The protein below binds the small molecule below.
Small molecule (SMILES): Nc1ncnc2c1ncn2[C@@H]1O[C@H](CO[P](=O)(O)O[P](=O)(O)CP(=O)(O)O)[C@@H](O)[C@H]1O

Sequence of chain 1.F:
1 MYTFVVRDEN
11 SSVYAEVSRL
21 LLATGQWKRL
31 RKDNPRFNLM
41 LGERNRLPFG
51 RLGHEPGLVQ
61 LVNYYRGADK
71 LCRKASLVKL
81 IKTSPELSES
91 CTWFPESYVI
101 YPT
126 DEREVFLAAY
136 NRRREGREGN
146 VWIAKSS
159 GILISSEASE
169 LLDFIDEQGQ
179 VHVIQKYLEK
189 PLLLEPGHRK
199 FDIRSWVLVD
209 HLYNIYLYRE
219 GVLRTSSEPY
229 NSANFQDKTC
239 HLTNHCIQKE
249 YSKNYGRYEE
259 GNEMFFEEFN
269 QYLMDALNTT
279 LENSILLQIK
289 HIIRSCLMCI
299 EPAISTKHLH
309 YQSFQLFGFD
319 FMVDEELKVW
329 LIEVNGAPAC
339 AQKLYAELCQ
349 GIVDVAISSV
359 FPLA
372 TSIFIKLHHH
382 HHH

Binding-site contacts:
Ligand atom N7 contacts residue GLN183 of chain 1.F at 3.6 Å (h-bond).
Ligand atom O2B contacts residue LYS74 of chain 1.F at 3.0 Å (salt-bridge).
Ligand atom C5' contacts residue LYS150 of chain 1.F at 2.9 Å.
Ligand atom PG contacts residue GLU331 of chain 1.F at 3.1 Å.
Ligand atom O2' contacts residue HIS239 of chain 1.F at 3.7 Å.
Ligand atom O4' contacts residue LEU240 of chain 1.F at 3.4 Å.
Ligand atom N3 contacts residue LYS198 of chain 1.F at 3.1 Å (salt-bridge).
Ligand atom N6 contacts residue GLN183 of chain 1.F at 3.0 Å (h-bond).
Ligand atom O1A contacts residue ILE330 of chain 1.F at 3.5 Å.
Ligand atom O3' contacts residue THR241 of chain 1.F at 3.0 Å (h-bond).
Ligand atom O2A contacts residue LYS150 of chain 1.F at 3.2 Å.
Ligand atom N6 contacts residue LYS184 of chain 1.F at 3.0 Å (salt-bridge).
Ligand atom C2 contacts residue TYR185 of chain 1.F at 3.5 Å (hydrophobic).
Ligand atom N1 contacts residue LEU186 of chain 1.F at 3.1 Å (h-bond).
Ligand atom O2A contacts residue LYS74 of chain 1.F at 3.1 Å.
Ligand atom O2G contacts residue GLU331 of chain 1.F at 3.2 Å (salt-bridge).
Ligand atom N3 contacts residue TYR185 of chain 1.F at 3.6 Å.
Ligand atom N7 contacts residue ILE148 of chain 1.F at 3.7 Å.
Ligand atom C8 contacts residue LYS150 of chain 1.F at 3.0 Å.
Ligand atom O2G contacts residue ARG222 of chain 1.F at 3.7 Å.
Ligand atom O2' contacts residue THR241 of chain 1.F at 2.8 Å (h-bond).
Ligand atom C4' contacts residue LYS150 of chain 1.F at 3.3 Å.
Ligand atom C3B contacts residue ASP318 of chain 1.F at 3.3 Å.
Ligand atom N1 contacts residue TYR185 of chain 1.F at 3.6 Å.
Ligand atom PA contacts residue LYS150 of chain 1.F at 3.5 Å.
Ligand atom O2B contacts residue GLU331 of chain 1.F at 2.9 Å (salt-bridge).
Ligand atom O2G contacts residue ASP318 of chain 1.F at 2.6 Å (salt-bridge).
Ligand atom C5' contacts residue ASN242 of chain 1.F at 3.5 Å.
Ligand atom N9 contacts residue LYS150 of chain 1.F at 3.6 Å (salt-bridge).
Ligand atom C3B contacts residue GLU331 of chain 1.F at 3.6 Å.
Ligand atom PG contacts residue ASP318 of chain 1.F at 3.5 Å.
Ligand atom C1' contacts residue LYS150 of chain 1.F at 3.7 Å.
Ligand atom O4' contacts residue LYS150 of chain 1.F at 2.6 Å (salt-bridge).
Ligand atom O5' contacts residue LYS150 of chain 1.F at 2.4 Å (salt-bridge).
Ligand atom O1G contacts residue GLU331 of chain 1.F at 2.3 Å (salt-bridge).
Ligand atom O3A contacts residue ASN242 of chain 1.F at 3.6 Å.
Ligand atom O1B contacts residue ASN242 of chain 1.F at 3.1 Å (h-bond).
Ligand atom C2 contacts residue LYS198 of chain 1.F at 3.6 Å.
Ligand atom O2G contacts residue ARG202 of chain 1.F at 2.8 Å (salt-bridge).
Ligand atom C2 contacts residue LEU186 of chain 1.F at 3.7 Å (hydrophobic).